Binding-site contacts:
Ligand atom C3 contacts residue ASN1134 of chain 5.D at 3.8 Å.
Ligand atom C5 contacts residue ASN1134 of chain 5.D at 3.7 Å.
Ligand atom O5 contacts residue ASN1134 of chain 5.D at 2.4 Å (h-bond).
Ligand atom C2 contacts residue SER943 of chain 5.D at 4.5 Å.
Ligand atom C2 contacts residue ASN1134 of chain 5.D at 2.5 Å.
Ligand atom C7 contacts residue ASN1134 of chain 5.D at 4.1 Å.
Ligand atom N2 contacts residue GLU941 of chain 5.D at 3.8 Å.
Ligand atom C7 contacts residue HIS1132 of chain 5.D at 4.1 Å.
Ligand atom O7 contacts residue SER943 of chain 5.D at 3.8 Å.
Ligand atom O6 contacts residue SER943 of chain 5.D at 4.1 Å.
Ligand atom N2 contacts residue HIS1132 of chain 5.D at 4.0 Å.
Ligand atom C8 contacts residue SER1133 of chain 5.D at 4.5 Å.
Ligand atom C5 contacts residue SER943 of chain 5.D at 4.5 Å.
Ligand atom C7 contacts residue GLU941 of chain 5.D at 4.0 Å.
Ligand atom C4 contacts residue SER943 of chain 5.D at 4.1 Å.
Ligand atom C4 contacts residue ASN1134 of chain 5.D at 4.2 Å.
Ligand atom C8 contacts residue HIS1132 of chain 5.D at 3.2 Å.
Ligand atom O3 contacts residue SER943 of chain 5.D at 4.0 Å.
Ligand atom N2 contacts residue ASN1134 of chain 5.D at 2.9 Å (h-bond).
Ligand atom C1 contacts residue ASN1134 of chain 5.D at 1.4 Å.
Ligand atom C8 contacts residue GLU941 of chain 5.D at 4.0 Å.

Sequence of chain 5.D:
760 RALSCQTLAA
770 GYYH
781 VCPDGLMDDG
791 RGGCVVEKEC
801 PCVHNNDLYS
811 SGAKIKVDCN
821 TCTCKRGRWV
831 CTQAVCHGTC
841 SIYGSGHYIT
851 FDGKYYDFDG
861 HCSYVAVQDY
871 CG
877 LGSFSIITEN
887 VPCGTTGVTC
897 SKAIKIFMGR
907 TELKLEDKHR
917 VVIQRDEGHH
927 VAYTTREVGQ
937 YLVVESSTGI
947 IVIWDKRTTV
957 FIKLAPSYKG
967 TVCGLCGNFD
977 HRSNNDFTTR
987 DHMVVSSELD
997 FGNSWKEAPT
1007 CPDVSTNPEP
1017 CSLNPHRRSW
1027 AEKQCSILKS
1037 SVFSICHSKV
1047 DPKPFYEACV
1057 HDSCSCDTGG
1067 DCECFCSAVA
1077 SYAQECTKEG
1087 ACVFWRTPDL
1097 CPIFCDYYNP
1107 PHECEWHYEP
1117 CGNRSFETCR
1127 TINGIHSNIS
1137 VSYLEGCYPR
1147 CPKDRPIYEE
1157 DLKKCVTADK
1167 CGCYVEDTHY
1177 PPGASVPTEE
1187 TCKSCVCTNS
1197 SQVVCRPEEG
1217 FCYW

This small molecule binds to this protein.
Small molecule (SMILES): CC(=O)N[C@H]1[C@H](O[C@H]2[C@H](O)[C@@H](NC(C)=O)CO[C@@H]2CO)O[C@H](CO)[C@@H](O)[C@@H]1O